Binding-site contacts:
Ligand atom CC4 contacts residue CYS303 of chain 1.C at 4.5 Å (hydrophobic).
Ligand atom CC1 contacts residue PHE170 of chain 1.C at 3.4 Å (hydrophobic).
Ligand atom CC2 contacts residue CYS303 of chain 1.C at 4.2 Å (hydrophobic).
Ligand atom OC1 contacts residue ASN169 of chain 1.C at 4.2 Å.
Ligand atom CC2 contacts residue PHE459 of chain 1.C at 3.7 Å (hydrophobic).
Ligand atom CC3 contacts residue CYS301 of chain 1.C at 4.5 Å (hydrophobic).
Ligand atom OC1 contacts residue CYS302 of chain 1.C at 2.7 Å (h-bond).
Ligand atom CC2 contacts residue TRP177 of chain 1.C at 4.4 Å (hydrophobic).
Ligand atom CC4 contacts residue NAD1 of chain 1.X at 4.3 Å.
Ligand atom CC3 contacts residue CYS303 of chain 1.C at 4.3 Å (hydrophobic).
Ligand atom CC3 contacts residue CYS302 of chain 1.C at 3.2 Å (hydrophobic).
Ligand atom CC4 contacts residue CYS302 of chain 1.C at 2.1 Å (hydrophobic).
Ligand atom CC4 contacts residue PHE465 of chain 1.C at 4.2 Å (hydrophobic).
Ligand atom OC1 contacts residue NAD1 of chain 1.X at 3.6 Å (h-bond).
Ligand atom CC1 contacts residue CYS301 of chain 1.C at 4.5 Å (hydrophobic).
Ligand atom OC1 contacts residue MET174 of chain 1.C at 4.4 Å.
Ligand atom CC1 contacts residue PHE459 of chain 1.C at 3.9 Å (hydrophobic).
Ligand atom CC2 contacts residue PHE170 of chain 1.C at 3.9 Å (hydrophobic).
Ligand atom CC3 contacts residue PHE170 of chain 1.C at 3.6 Å (hydrophobic).
Ligand atom CC2 contacts residue CYS302 of chain 1.C at 4.1 Å (hydrophobic).

A protein and the small-molecule ligand that binds it are described below.
Small molecule (SMILES): C/C=C/C=O

Sequence of chain 1.C:
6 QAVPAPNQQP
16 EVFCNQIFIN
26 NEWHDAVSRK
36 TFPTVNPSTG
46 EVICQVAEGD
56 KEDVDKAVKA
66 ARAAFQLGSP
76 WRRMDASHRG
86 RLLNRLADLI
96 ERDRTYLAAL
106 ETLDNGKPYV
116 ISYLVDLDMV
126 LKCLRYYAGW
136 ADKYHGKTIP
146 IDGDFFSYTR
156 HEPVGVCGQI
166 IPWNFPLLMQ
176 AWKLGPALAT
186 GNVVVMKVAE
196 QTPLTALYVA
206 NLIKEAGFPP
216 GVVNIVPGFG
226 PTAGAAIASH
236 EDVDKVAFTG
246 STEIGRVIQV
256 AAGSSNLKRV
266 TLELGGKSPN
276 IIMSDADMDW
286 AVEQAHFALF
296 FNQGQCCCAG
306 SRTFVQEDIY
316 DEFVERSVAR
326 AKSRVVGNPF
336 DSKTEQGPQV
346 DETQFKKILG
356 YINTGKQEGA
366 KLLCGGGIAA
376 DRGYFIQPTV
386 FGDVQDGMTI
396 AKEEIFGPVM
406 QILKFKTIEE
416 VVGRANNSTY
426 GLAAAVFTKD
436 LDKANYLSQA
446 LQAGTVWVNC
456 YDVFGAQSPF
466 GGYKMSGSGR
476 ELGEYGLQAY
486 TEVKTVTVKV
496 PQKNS